A small-molecule ligand and the protein it binds are described below.
Small molecule (SMILES): CC(=O)N[C@@H]1[C@@H](O)[C@H](O)[C@@H](CO)O[C@H]1O

Sequence of chain 1.C:
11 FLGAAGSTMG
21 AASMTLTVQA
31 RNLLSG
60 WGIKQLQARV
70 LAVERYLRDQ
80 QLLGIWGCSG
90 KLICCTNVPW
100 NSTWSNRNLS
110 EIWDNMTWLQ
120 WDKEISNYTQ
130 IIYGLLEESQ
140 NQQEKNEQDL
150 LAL

Sequence of chain 1.D:
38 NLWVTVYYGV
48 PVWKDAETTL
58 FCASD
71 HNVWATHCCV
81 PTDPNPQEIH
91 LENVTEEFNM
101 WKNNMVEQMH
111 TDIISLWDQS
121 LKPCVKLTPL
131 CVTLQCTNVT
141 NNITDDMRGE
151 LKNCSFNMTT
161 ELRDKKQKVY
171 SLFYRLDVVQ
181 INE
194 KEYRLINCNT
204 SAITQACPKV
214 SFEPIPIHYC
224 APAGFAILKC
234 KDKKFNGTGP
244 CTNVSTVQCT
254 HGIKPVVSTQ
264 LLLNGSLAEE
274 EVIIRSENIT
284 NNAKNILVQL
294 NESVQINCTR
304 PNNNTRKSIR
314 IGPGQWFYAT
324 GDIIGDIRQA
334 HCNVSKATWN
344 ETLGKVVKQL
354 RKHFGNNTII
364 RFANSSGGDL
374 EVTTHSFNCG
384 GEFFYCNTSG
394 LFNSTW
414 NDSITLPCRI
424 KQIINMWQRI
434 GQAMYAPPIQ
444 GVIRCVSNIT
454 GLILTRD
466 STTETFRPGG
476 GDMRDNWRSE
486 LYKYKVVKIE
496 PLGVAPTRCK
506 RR

Binding-site contacts:
Ligand atom C7 contacts residue ASN93 of chain 1.D at 3.8 Å.
Ligand atom C7 contacts residue GLU92 of chain 1.D at 3.8 Å.
Ligand atom C4 contacts residue ASN93 of chain 1.D at 4.3 Å.
Ligand atom C3 contacts residue GLU92 of chain 1.D at 4.1 Å.
Ligand atom O7 contacts residue GLY16 of chain 1.C at 4.4 Å.
Ligand atom C8 contacts residue SER17 of chain 1.C at 3.8 Å.
Ligand atom O7 contacts residue SER17 of chain 1.C at 3.0 Å.
Ligand atom N2 contacts residue GLU92 of chain 1.D at 3.0 Å (salt-bridge).
Ligand atom C5 contacts residue ASN93 of chain 1.D at 3.8 Å.
Ligand atom C8 contacts residue GLY13 of chain 1.C at 4.1 Å.
Ligand atom C1 contacts residue ASN93 of chain 1.D at 1.5 Å.
Ligand atom C2 contacts residue ASN93 of chain 1.D at 2.5 Å.
Ligand atom N2 contacts residue ASN93 of chain 1.D at 2.9 Å (h-bond).
Ligand atom C7 contacts residue SER17 of chain 1.C at 3.8 Å.
Ligand atom C8 contacts residue GLU92 of chain 1.D at 3.7 Å.
Ligand atom O7 contacts residue THR18 of chain 1.C at 4.4 Å.
Ligand atom O7 contacts residue ASN93 of chain 1.D at 4.3 Å.
Ligand atom C3 contacts residue ASN93 of chain 1.D at 3.9 Å.
Ligand atom O5 contacts residue ASN93 of chain 1.D at 2.5 Å (h-bond).
Ligand atom C1 contacts residue GLU92 of chain 1.D at 4.3 Å.
Ligand atom C2 contacts residue GLU92 of chain 1.D at 4.0 Å.